Binding-site contacts:
Ligand atom N2 contacts residue ASN38 of chain 3.A at 3.0 Å (h-bond).
Ligand atom C8 contacts residue LYS37 of chain 3.A at 3.6 Å.
Ligand atom C7 contacts residue ASN38 of chain 3.A at 3.8 Å.
Ligand atom O7 contacts residue ASN38 of chain 3.A at 4.2 Å.
Ligand atom O7 contacts residue LYS37 of chain 3.A at 3.8 Å.
Ligand atom C2 contacts residue ASN38 of chain 3.A at 2.5 Å.
Ligand atom C7 contacts residue LYS37 of chain 3.A at 4.2 Å.
Ligand atom C5 contacts residue ASN38 of chain 3.A at 3.7 Å.
Ligand atom C4 contacts residue ASN38 of chain 3.A at 4.2 Å.
Ligand atom C1 contacts residue ASN38 of chain 3.A at 1.4 Å.
Ligand atom O5 contacts residue ASN38 of chain 3.A at 2.3 Å (h-bond).
Ligand atom O5 contacts residue GLN30 of chain 3.A at 4.2 Å.
Ligand atom C3 contacts residue ASN38 of chain 3.A at 3.8 Å.

Sequence of chain 3.A:
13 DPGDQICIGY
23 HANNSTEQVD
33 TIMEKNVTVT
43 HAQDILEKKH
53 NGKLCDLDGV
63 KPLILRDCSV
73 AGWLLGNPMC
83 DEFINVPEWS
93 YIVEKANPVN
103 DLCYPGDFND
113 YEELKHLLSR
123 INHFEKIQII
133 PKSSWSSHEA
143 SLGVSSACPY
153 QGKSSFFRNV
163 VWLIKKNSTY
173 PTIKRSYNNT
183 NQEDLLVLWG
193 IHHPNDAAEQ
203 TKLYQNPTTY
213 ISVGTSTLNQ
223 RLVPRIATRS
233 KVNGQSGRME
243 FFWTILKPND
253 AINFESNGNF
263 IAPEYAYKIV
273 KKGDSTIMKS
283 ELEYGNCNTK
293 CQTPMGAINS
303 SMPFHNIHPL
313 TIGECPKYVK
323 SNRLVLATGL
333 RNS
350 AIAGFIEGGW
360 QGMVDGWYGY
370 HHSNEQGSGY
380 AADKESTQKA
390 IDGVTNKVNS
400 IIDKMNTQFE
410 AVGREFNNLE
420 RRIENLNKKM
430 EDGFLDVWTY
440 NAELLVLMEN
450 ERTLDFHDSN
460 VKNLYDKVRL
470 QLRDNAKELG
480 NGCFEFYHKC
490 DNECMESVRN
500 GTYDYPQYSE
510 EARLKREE

The small molecule below binds the protein below.
Small molecule (SMILES): CC(=O)N[C@@H]1[C@@H](O)[C@H](O)[C@@H](CO)O[C@H]1O